This protein binds this small molecule.
Small molecule (SMILES): CC(=O)N[C@H]1[C@H](O[C@@H]2[C@@H](O)[C@H](O)O[C@H](CO)[C@@H]2O)O[C@H](CO)[C@@H](O[C@@H]2O[C@H](CO[C@]3(C(=O)O)C[C@H](O)[C@@H](NC(C)=O)[C@H]([C@H](O)[C@H](O)CO)O3)[C@H](O)[C@H](O)[C@H]2O)[C@@H]1O

Sequence of chain 1.E:
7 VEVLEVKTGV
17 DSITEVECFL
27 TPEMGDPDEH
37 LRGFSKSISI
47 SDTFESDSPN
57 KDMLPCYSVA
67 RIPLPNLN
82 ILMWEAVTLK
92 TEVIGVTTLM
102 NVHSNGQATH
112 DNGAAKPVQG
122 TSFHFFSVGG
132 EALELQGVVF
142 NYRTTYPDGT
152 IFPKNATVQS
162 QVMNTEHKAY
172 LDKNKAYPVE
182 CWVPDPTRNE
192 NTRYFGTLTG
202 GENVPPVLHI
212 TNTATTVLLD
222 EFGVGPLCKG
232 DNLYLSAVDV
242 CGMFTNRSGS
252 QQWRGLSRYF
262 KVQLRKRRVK

Binding-site contacts:
Ligand atom C11 contacts residue ASN247 of chain 1.E at 3.7 Å.
Ligand atom O3 contacts residue ARG248 of chain 1.E at 3.4 Å.
Ligand atom C8 contacts residue ASP48 of chain 1.A at 3.2 Å.
Ligand atom O9 contacts residue SER43 of chain 1.E at 2.9 Å (h-bond).
Ligand atom N5 contacts residue ASN247 of chain 1.E at 2.8 Å (h-bond).
Ligand atom O4 contacts residue ASN106 of chain 1.E at 3.1 Å (h-bond).
Ligand atom C9 contacts residue GLN253 of chain 1.E at 3.7 Å.
Ligand atom C6 contacts residue ASN247 of chain 1.E at 3.9 Å.
Ligand atom C8 contacts residue ASN106 of chain 1.E at 3.7 Å.
Ligand atom C10 contacts residue ASN247 of chain 1.E at 3.7 Å.
Ligand atom C1 contacts residue SER249 of chain 1.E at 3.8 Å.
Ligand atom O1A contacts residue SER251 of chain 1.E at 3.5 Å (h-bond).
Ligand atom O8 contacts residue SER43 of chain 1.E at 3.4 Å.
Ligand atom C11 contacts residue LEU37 of chain 1.E at 3.5 Å (hydrophobic).
Ligand atom O7 contacts residue LEU37 of chain 1.E at 3.3 Å.
Ligand atom C5 contacts residue ASN247 of chain 1.E at 3.6 Å.
Ligand atom O1B contacts residue ASN247 of chain 1.E at 3.9 Å.
Ligand atom C10 contacts residue LEU37 of chain 1.E at 3.8 Å (hydrophobic).
Ligand atom C7 contacts residue ASN106 of chain 1.E at 3.7 Å.
Ligand atom N5 contacts residue GLN253 of chain 1.E at 3.4 Å (h-bond).
Ligand atom O4 contacts residue ASN247 of chain 1.E at 3.8 Å.
Ligand atom O1A contacts residue SER249 of chain 1.E at 2.9 Å (h-bond).
Ligand atom O10 contacts residue LEU37 of chain 1.E at 3.4 Å.
Ligand atom C10 contacts residue GLN253 of chain 1.E at 3.5 Å.
Ligand atom C11 contacts residue PHE50 of chain 1.A at 3.5 Å (hydrophobic).
Ligand atom O1B contacts residue SER251 of chain 1.E at 2.8 Å (h-bond).
Ligand atom C6 contacts residue GLN253 of chain 1.E at 3.9 Å.
Ligand atom O1A contacts residue ASN247 of chain 1.E at 3.7 Å.
Ligand atom O9 contacts residue LYS42 of chain 1.E at 3.3 Å.
Ligand atom C11 contacts residue GLN253 of chain 1.E at 3.4 Å.
Ligand atom C1 contacts residue SER251 of chain 1.E at 3.5 Å.
Ligand atom C4 contacts residue ASN247 of chain 1.E at 3.5 Å.
Ligand atom O6 contacts residue SER249 of chain 1.E at 3.3 Å.
Ligand atom O7 contacts residue ARG248 of chain 1.E at 3.8 Å.
Ligand atom O4 contacts residue ARG248 of chain 1.E at 3.5 Å.
Ligand atom C9 contacts residue SER43 of chain 1.E at 3.8 Å.
Ligand atom C2 contacts residue ARG248 of chain 1.E at 3.9 Å.
Ligand atom C8 contacts residue THR49 of chain 1.A at 3.7 Å.
Ligand atom O7 contacts residue ASN106 of chain 1.E at 2.9 Å (h-bond).
Ligand atom C7 contacts residue GLN253 of chain 1.E at 3.7 Å.

Sequence of chain 1.A:
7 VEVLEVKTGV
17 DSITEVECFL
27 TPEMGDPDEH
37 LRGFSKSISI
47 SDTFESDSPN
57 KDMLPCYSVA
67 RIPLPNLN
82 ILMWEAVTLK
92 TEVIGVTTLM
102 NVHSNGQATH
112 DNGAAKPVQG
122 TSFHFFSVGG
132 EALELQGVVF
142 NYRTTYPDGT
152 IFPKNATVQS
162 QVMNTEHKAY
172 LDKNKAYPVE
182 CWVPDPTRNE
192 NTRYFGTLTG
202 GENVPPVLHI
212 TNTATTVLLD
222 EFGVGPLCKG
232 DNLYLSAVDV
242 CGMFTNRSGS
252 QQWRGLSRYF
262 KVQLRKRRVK